Binding-site contacts:
Ligand atom C7 contacts residue ASN165 of chain 2.E at 3.7 Å.
Ligand atom C5 contacts residue THR167 of chain 2.E at 3.8 Å.
Ligand atom C2 contacts residue TRP222 of chain 2.C at 4.0 Å (hydrophobic).
Ligand atom O7 contacts residue TRP222 of chain 2.C at 2.7 Å (h-bond).
Ligand atom C2 contacts residue SER219 of chain 2.C at 4.1 Å.
Ligand atom C6 contacts residue VAL244 of chain 2.E at 4.3 Å (hydrophobic).
Ligand atom O7 contacts residue ARG220 of chain 2.C at 4.1 Å.
Ligand atom C7 contacts residue PRO221 of chain 2.C at 4.2 Å (hydrophobic).
Ligand atom C3 contacts residue TRP222 of chain 2.C at 3.9 Å (hydrophobic).
Ligand atom C8 contacts residue PRO221 of chain 2.C at 4.1 Å (hydrophobic).
Ligand atom O4 contacts residue TRP222 of chain 2.C at 4.1 Å.
Ligand atom O5 contacts residue TRP222 of chain 2.C at 3.9 Å.
Ligand atom C8 contacts residue SER219 of chain 2.C at 3.8 Å.
Ligand atom C5 contacts residue ASN165 of chain 2.E at 3.6 Å.
Ligand atom C8 contacts residue TRP222 of chain 2.C at 4.0 Å (hydrophobic).
Ligand atom O7 contacts residue ASN165 of chain 2.E at 4.0 Å.
Ligand atom O7 contacts residue PRO221 of chain 2.C at 3.4 Å.
Ligand atom C6 contacts residue THR167 of chain 2.E at 2.8 Å.
Ligand atom C1 contacts residue ASN165 of chain 2.E at 1.4 Å.
Ligand atom C5 contacts residue TRP222 of chain 2.C at 4.2 Å (hydrophobic).
Ligand atom C7 contacts residue TRP222 of chain 2.C at 3.6 Å (hydrophobic).
Ligand atom C8 contacts residue VAL242 of chain 2.E at 4.1 Å (hydrophobic).
Ligand atom O3 contacts residue TRP222 of chain 2.C at 4.2 Å.
Ligand atom O6 contacts residue THR167 of chain 2.E at 2.6 Å (h-bond).
Ligand atom C2 contacts residue TRP222 of chain 2.C at 4.1 Å (hydrophobic).
Ligand atom C7 contacts residue SER219 of chain 2.C at 3.9 Å.
Ligand atom O5 contacts residue ASN165 of chain 2.E at 2.3 Å (h-bond).
Ligand atom O5 contacts residue THR167 of chain 2.E at 3.6 Å (h-bond).
Ligand atom N2 contacts residue ASN165 of chain 2.E at 2.8 Å (h-bond).
Ligand atom C1 contacts residue TRP222 of chain 2.C at 3.4 Å (hydrophobic).
Ligand atom O6 contacts residue TRP222 of chain 2.C at 4.2 Å.
Ligand atom C5 contacts residue TRP222 of chain 2.C at 4.1 Å (hydrophobic).
Ligand atom C3 contacts residue ASN165 of chain 2.E at 3.8 Å.
Ligand atom N2 contacts residue SER219 of chain 2.C at 3.1 Å (h-bond).
Ligand atom C4 contacts residue ASN165 of chain 2.E at 4.2 Å.
Ligand atom O5 contacts residue TRP222 of chain 2.C at 4.2 Å.
Ligand atom C2 contacts residue ASN165 of chain 2.E at 2.4 Å.
Ligand atom C6 contacts residue TRP222 of chain 2.C at 3.5 Å (hydrophobic).
Ligand atom C4 contacts residue TRP222 of chain 2.C at 3.9 Å (hydrophobic).
Ligand atom C1 contacts residue SER219 of chain 2.C at 3.9 Å.

This small molecule binds to this protein.
Small molecule (SMILES): CC(=O)N[C@H]1[C@H](O[C@H]2[C@H](O)[C@@H](NC(C)=O)CO[C@@H]2CO)O[C@H](CO)[C@@H](O[C@@H]2O[C@H](CO)[C@@H](O)[C@H](O[C@H]3O[C@H](CO)[C@@H](O)[C@H](O)[C@@H]3O)[C@@H]2O)[C@@H]1O

Sequence of chain 2.E:
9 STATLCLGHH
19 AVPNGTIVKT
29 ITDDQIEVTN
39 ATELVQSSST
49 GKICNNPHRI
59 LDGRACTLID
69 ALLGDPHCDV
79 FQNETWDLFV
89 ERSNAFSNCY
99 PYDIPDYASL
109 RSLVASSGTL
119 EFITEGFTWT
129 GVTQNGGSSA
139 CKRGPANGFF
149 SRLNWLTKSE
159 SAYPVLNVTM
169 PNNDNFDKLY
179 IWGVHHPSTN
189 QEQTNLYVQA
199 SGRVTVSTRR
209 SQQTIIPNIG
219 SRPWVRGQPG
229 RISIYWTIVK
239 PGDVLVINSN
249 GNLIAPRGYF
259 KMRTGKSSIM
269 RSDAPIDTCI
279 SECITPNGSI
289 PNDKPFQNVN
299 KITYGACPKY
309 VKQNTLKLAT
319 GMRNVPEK

Sequence of chain 2.C:
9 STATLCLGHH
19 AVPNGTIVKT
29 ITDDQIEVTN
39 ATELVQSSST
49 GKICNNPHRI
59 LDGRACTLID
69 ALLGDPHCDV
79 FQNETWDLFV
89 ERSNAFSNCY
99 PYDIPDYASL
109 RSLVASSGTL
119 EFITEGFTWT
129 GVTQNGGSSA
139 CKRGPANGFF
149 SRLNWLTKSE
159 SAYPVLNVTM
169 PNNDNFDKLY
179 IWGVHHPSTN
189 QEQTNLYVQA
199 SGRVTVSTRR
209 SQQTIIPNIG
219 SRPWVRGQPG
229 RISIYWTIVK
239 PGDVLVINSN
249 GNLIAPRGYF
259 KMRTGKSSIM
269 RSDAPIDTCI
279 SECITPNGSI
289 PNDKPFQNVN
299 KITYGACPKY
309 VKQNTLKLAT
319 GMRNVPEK